Binding-site contacts:
Ligand atom O5 contacts residue ASN153 of chain 4.C at 2.2 Å (h-bond).
Ligand atom C8 contacts residue ALA150 of chain 4.C at 4.5 Å (hydrophobic).
Ligand atom C4 contacts residue ASN153 of chain 4.C at 4.2 Å.
Ligand atom C2 contacts residue HIS149 of chain 4.C at 3.6 Å.
Ligand atom C1 contacts residue ASN153 of chain 4.C at 1.4 Å.
Ligand atom O6 contacts residue HIS149 of chain 4.C at 3.6 Å.
Ligand atom C7 contacts residue ASN153 of chain 4.C at 3.6 Å.
Ligand atom C1 contacts residue HIS158 of chain 4.C at 4.1 Å.
Ligand atom C1 contacts residue THR155 of chain 4.C at 3.7 Å.
Ligand atom C6 contacts residue HIS149 of chain 4.C at 4.1 Å.
Ligand atom O6 contacts residue HIS158 of chain 4.C at 3.4 Å.
Ligand atom C6 contacts residue HIS158 of chain 4.C at 3.9 Å.
Ligand atom C7 contacts residue GLY102 of chain 4.E at 4.0 Å.
Ligand atom O5 contacts residue GLY156 of chain 4.C at 3.9 Å.
Ligand atom O7 contacts residue GLY102 of chain 4.E at 3.0 Å (h-bond).
Ligand atom O5 contacts residue THR155 of chain 4.C at 3.8 Å.
Ligand atom C4 contacts residue HIS149 of chain 4.C at 3.7 Å.
Ligand atom C3 contacts residue ASN153 of chain 4.C at 3.9 Å.
Ligand atom C6 contacts residue GLY156 of chain 4.C at 3.8 Å.
Ligand atom C3 contacts residue HIS149 of chain 4.C at 4.3 Å.
Ligand atom C5 contacts residue ASN153 of chain 4.C at 3.6 Å.
Ligand atom C8 contacts residue HIS149 of chain 4.C at 3.5 Å.
Ligand atom C8 contacts residue ASN153 of chain 4.C at 3.9 Å.
Ligand atom C7 contacts residue TRP101 of chain 4.E at 4.3 Å (hydrophobic).
Ligand atom C2 contacts residue ASN153 of chain 4.C at 2.6 Å.
Ligand atom C5 contacts residue HIS158 of chain 4.C at 4.2 Å.
Ligand atom C5 contacts residue HIS149 of chain 4.C at 3.6 Å.
Ligand atom O5 contacts residue HIS149 of chain 4.C at 3.8 Å.
Ligand atom O7 contacts residue TRP101 of chain 4.E at 3.4 Å (h-bond).
Ligand atom C5 contacts residue GLY156 of chain 4.C at 4.0 Å.
Ligand atom N2 contacts residue ASN153 of chain 4.C at 3.2 Å (h-bond).
Ligand atom O3 contacts residue HIS149 of chain 4.C at 4.2 Å.
Ligand atom C1 contacts residue HIS149 of chain 4.C at 3.7 Å.
Ligand atom C8 contacts residue TRP101 of chain 4.E at 4.4 Å (hydrophobic).
Ligand atom O7 contacts residue ASN103 of chain 4.E at 4.5 Å.
Ligand atom O5 contacts residue HIS158 of chain 4.C at 3.2 Å.
Ligand atom O7 contacts residue ASN153 of chain 4.C at 4.0 Å.

This small molecule binds to this protein.
Small molecule (SMILES): CC(=O)N[C@H]1[C@H](O[C@H]2[C@H](O)[C@@H](NC(C)=O)CO[C@@H]2CO)O[C@H](CO)[C@@H](O)[C@@H]1O

Sequence of chain 4.C:
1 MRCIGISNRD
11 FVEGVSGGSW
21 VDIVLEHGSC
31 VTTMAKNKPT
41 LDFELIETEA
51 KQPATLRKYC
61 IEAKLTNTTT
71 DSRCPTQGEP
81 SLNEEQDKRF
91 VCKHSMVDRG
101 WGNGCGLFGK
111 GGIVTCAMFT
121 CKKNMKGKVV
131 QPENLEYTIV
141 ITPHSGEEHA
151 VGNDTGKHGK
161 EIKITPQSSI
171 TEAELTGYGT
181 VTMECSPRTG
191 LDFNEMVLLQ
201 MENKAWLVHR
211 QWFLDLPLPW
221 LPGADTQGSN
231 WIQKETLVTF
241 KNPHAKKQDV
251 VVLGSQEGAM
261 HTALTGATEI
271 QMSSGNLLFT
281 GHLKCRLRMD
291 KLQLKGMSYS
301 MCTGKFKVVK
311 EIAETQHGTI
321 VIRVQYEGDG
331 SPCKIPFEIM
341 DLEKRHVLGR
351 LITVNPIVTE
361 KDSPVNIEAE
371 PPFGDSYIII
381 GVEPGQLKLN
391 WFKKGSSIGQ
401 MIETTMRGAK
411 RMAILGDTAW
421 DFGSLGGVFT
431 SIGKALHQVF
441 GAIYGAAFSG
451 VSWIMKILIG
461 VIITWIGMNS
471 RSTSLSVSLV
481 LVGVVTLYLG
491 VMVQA

Sequence of chain 4.E:
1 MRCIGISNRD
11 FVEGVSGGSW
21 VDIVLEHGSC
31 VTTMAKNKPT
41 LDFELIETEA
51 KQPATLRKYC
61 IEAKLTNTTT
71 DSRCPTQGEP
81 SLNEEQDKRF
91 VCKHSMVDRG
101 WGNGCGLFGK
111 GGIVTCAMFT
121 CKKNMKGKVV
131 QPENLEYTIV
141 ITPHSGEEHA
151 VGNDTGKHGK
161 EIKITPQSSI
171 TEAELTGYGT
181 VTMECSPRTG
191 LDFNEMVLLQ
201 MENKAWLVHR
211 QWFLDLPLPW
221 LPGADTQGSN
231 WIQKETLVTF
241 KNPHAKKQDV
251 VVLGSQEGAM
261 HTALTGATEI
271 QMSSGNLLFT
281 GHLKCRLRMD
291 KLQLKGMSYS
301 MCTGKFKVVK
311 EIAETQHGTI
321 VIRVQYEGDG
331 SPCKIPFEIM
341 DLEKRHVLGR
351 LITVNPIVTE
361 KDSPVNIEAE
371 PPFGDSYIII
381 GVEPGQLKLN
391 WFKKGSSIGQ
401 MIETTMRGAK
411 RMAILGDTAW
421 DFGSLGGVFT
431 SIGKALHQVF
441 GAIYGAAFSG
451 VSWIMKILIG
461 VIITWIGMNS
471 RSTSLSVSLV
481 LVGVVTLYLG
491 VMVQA